A small-molecule ligand and the protein it binds are described below.
Small molecule (SMILES): C[C@H](Cc1ccccc1)N=O

Sequence of chain 2.A:
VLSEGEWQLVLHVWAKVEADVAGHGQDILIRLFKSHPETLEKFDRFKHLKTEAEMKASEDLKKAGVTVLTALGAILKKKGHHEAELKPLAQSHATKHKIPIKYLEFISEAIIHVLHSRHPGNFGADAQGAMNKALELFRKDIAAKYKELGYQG

Binding-site contacts:
Ligand atom C41 contacts residue HEM1 of chain 2.B at 3.0 Å.
Ligand atom C43 contacts residue HEM1 of chain 2.B at 4.2 Å.
Ligand atom C44 contacts residue PHE43 of chain 2.A at 4.2 Å (hydrophobic).
Ligand atom C49 contacts residue HEM1 of chain 2.B at 3.5 Å.
Ligand atom C46 contacts residue ARG45 of chain 2.A at 4.3 Å.
Ligand atom C47 contacts residue HEM1 of chain 2.B at 3.8 Å.
Ligand atom C48 contacts residue ALA64 of chain 2.A at 4.4 Å (hydrophobic).
Ligand atom C41 contacts residue PHE43 of chain 2.A at 3.7 Å (hydrophobic).
Ligand atom C45 contacts residue ALA64 of chain 2.A at 3.3 Å (hydrophobic).
Ligand atom N7 contacts residue HIS93 of chain 2.A at 4.0 Å.
Ligand atom C45 contacts residue HEM1 of chain 2.B at 3.9 Å.
Ligand atom C48 contacts residue THR67 of chain 2.A at 3.8 Å.
Ligand atom C45 contacts residue PHE46 of chain 2.A at 4.0 Å (hydrophobic).
Ligand atom C46 contacts residue PHE46 of chain 2.A at 4.3 Å (hydrophobic).
Ligand atom C48 contacts residue HEM1 of chain 2.B at 3.6 Å.
Ligand atom C43 contacts residue PHE43 of chain 2.A at 3.9 Å (hydrophobic).
Ligand atom C45 contacts residue PHE43 of chain 2.A at 3.7 Å (hydrophobic).
Ligand atom N7 contacts residue VAL68 of chain 2.A at 4.1 Å.
Ligand atom C43 contacts residue ALA64 of chain 2.A at 3.9 Å (hydrophobic).
Ligand atom C47 contacts residue ALA64 of chain 2.A at 4.2 Å (hydrophobic).
Ligand atom C44 contacts residue HEM1 of chain 2.B at 4.0 Å.
Ligand atom C44 contacts residue ALA64 of chain 2.A at 3.6 Å (hydrophobic).
Ligand atom N7 contacts residue HEM1 of chain 2.B at 1.9 Å.
Ligand atom C49 contacts residue THR67 of chain 2.A at 4.0 Å.
Ligand atom C49 contacts residue ALA64 of chain 2.A at 4.1 Å (hydrophobic).
Ligand atom C42 contacts residue VAL68 of chain 2.A at 4.2 Å (hydrophobic).
Ligand atom O1 contacts residue VAL68 of chain 2.A at 3.2 Å.
Ligand atom C42 contacts residue LEU29 of chain 2.A at 3.8 Å (hydrophobic).
Ligand atom C43 contacts residue VAL68 of chain 2.A at 4.5 Å (hydrophobic).
Ligand atom C46 contacts residue HEM1 of chain 2.B at 3.4 Å.
Ligand atom O1 contacts residue HEM1 of chain 2.B at 2.6 Å.
Ligand atom C46 contacts residue ALA64 of chain 2.A at 3.7 Å (hydrophobic).
Ligand atom C42 contacts residue ILE107 of chain 2.A at 4.0 Å (hydrophobic).
Ligand atom C42 contacts residue HEM1 of chain 2.B at 3.4 Å.
Ligand atom C42 contacts residue PHE43 of chain 2.A at 3.9 Å (hydrophobic).